Binding-site contacts:
Ligand atom C29 contacts residue PHE66 of chain 2.A at 4.1 Å (hydrophobic).
Ligand atom C36 contacts residue GLU81 of chain 2.A at 4.1 Å.
Ligand atom C27 contacts residue ASN30 of chain 2.A at 3.6 Å.
Ligand atom C26 contacts residue PHE66 of chain 2.A at 4.1 Å (hydrophobic).
Ligand atom C36 contacts residue GLY82 of chain 2.A at 3.8 Å.
Ligand atom O03 contacts residue PHE66 of chain 2.A at 4.1 Å.
Ligand atom N06 contacts residue PHE66 of chain 2.A at 4.4 Å.
Ligand atom C35 contacts residue LEU36 of chain 2.A at 4.2 Å (hydrophobic).
Ligand atom C07 contacts residue ILE79 of chain 2.A at 4.0 Å (hydrophobic).
Ligand atom C26 contacts residue ASN30 of chain 2.A at 3.7 Å.
Ligand atom C05 contacts residue PHE66 of chain 2.A at 4.4 Å (hydrophobic).
Ligand atom C26 contacts residue ILE33 of chain 2.A at 4.4 Å (hydrophobic).
Ligand atom N04 contacts residue PHE66 of chain 2.A at 4.3 Å.
Ligand atom C11 contacts residue MET32 of chain 2.A at 4.0 Å (hydrophobic).
Ligand atom O06 contacts residue ILE79 of chain 2.A at 3.9 Å.
Ligand atom O06 contacts residue ARG83 of chain 2.A at 4.0 Å.
Ligand atom C02 contacts residue MET32 of chain 2.A at 3.5 Å (hydrophobic).
Ligand atom C04 contacts residue MET32 of chain 2.A at 4.3 Å (hydrophobic).
Ligand atom C33 contacts residue ILE79 of chain 2.A at 4.4 Å (hydrophobic).
Ligand atom C36 contacts residue ILE79 of chain 2.A at 4.3 Å (hydrophobic).
Ligand atom C37 contacts residue ILE79 of chain 2.A at 4.2 Å (hydrophobic).
Ligand atom O02 contacts residue ASN30 of chain 2.A at 4.2 Å.
Ligand atom C35 contacts residue PHE66 of chain 2.A at 3.6 Å (hydrophobic).
Ligand atom C35 contacts residue GLU81 of chain 2.A at 3.9 Å.
Ligand atom O07 contacts residue MET32 of chain 2.A at 4.5 Å.
Ligand atom C36 contacts residue ARG83 of chain 2.A at 4.1 Å.
Ligand atom N06 contacts residue ILE79 of chain 2.A at 4.2 Å.
Ligand atom C34 contacts residue PHE66 of chain 2.A at 3.5 Å (hydrophobic).
Ligand atom C01 contacts residue MET32 of chain 2.A at 4.4 Å (hydrophobic).
Ligand atom C27 contacts residue ILE33 of chain 2.A at 4.1 Å (hydrophobic).
Ligand atom C27 contacts residue PHE66 of chain 2.A at 4.1 Å (hydrophobic).
Ligand atom C28 contacts residue PHE66 of chain 2.A at 4.2 Å (hydrophobic).
Ligand atom C34 contacts residue LEU36 of chain 2.A at 4.2 Å (hydrophobic).
Ligand atom C04 contacts residue PHE66 of chain 2.A at 3.8 Å (hydrophobic).
Ligand atom C35 contacts residue GLY82 of chain 2.A at 3.4 Å.
Ligand atom O02 contacts residue MET32 of chain 2.A at 4.3 Å.

This protein binds this small molecule.
Small molecule (SMILES): C[C@H](C[C@@H](C[C@H](C[C@@H](C[C@@H](CCN1CCCC1=O)N1CCCC1=O)N1CCCC1=O)N1CCCC1=O)N1CCCC1=O)N1CCCC1=O

Sequence of chain 2.A:
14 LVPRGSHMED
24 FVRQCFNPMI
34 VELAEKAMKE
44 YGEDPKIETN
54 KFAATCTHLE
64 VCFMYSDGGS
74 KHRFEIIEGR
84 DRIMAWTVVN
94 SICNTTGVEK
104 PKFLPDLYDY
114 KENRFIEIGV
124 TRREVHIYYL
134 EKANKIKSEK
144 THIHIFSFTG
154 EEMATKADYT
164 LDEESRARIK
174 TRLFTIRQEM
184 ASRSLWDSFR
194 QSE